Binding-site contacts:
Ligand atom O4 contacts residue ARG283 of chain 4.A at 3.6 Å.
Ligand atom O5 contacts residue ASP250 of chain 4.A at 3.6 Å (salt-bridge).
Ligand atom O6 contacts residue ILE285 of chain 4.A at 2.6 Å (h-bond).
Ligand atom O6 contacts residue ASP250 of chain 4.A at 2.7 Å (salt-bridge).
Ligand atom C4 contacts residue GLU294 of chain 4.A at 3.5 Å.
Ligand atom C6 contacts residue GLN311 of chain 4.A at 3.6 Å.
Ligand atom C5 contacts residue ILE310 of chain 4.A at 3.6 Å (hydrophobic).
Ligand atom C6 contacts residue PRO309 of chain 4.A at 3.6 Å (hydrophobic).
Ligand atom O2 contacts residue GLY312 of chain 4.A at 3.2 Å.
Ligand atom C5 contacts residue ASN120 of chain 2.A at 3.6 Å.
Ligand atom O5 contacts residue ASN120 of chain 2.A at 2.4 Å (h-bond).
Ligand atom O5 contacts residue GLY312 of chain 4.A at 3.7 Å.
Ligand atom O6 contacts residue ILE310 of chain 4.A at 3.3 Å (h-bond).
Ligand atom O3 contacts residue GLY312 of chain 4.A at 3.0 Å (h-bond).
Ligand atom O2 contacts residue LEU296 of chain 4.A at 3.5 Å.
Ligand atom C6 contacts residue ILE310 of chain 4.A at 3.5 Å (hydrophobic).
Ligand atom O3 contacts residue GLU294 of chain 4.A at 2.5 Å (salt-bridge).
Ligand atom C6 contacts residue ASP250 of chain 4.A at 3.6 Å.
Ligand atom O4 contacts residue GLU294 of chain 4.A at 2.7 Å (salt-bridge).
Ligand atom C5 contacts residue ARG283 of chain 4.A at 3.6 Å.
Ligand atom O4 contacts residue ARG247 of chain 4.A at 3.1 Å (salt-bridge).
Ligand atom O3 contacts residue ARG283 of chain 4.A at 3.0 Å (salt-bridge).
Ligand atom C6 contacts residue ILE285 of chain 4.A at 3.3 Å (hydrophobic).
Ligand atom O5 contacts residue GLY374 of chain 4.A at 3.3 Å.
Ligand atom C3 contacts residue GLY312 of chain 4.A at 3.3 Å.
Ligand atom C7 contacts residue ASN120 of chain 2.A at 3.4 Å.
Ligand atom O3 contacts residue ASP250 of chain 4.A at 3.1 Å (salt-bridge).
Ligand atom C6 contacts residue LEU373 of chain 4.A at 3.3 Å (hydrophobic).
Ligand atom C3 contacts residue GLU294 of chain 4.A at 3.3 Å.
Ligand atom N2 contacts residue ASN120 of chain 2.A at 2.8 Å (h-bond).
Ligand atom O3 contacts residue GLN311 of chain 4.A at 3.3 Å.
Ligand atom O5 contacts residue ARG283 of chain 4.A at 3.2 Å (salt-bridge).
Ligand atom C2 contacts residue ASN120 of chain 2.A at 2.3 Å.
Ligand atom C1 contacts residue ASN120 of chain 2.A at 1.4 Å.
Ligand atom O6 contacts residue GLN375 of chain 4.A at 3.3 Å.
Ligand atom O4 contacts residue THR287 of chain 4.A at 3.4 Å.
Ligand atom O2 contacts residue ASN249 of chain 4.A at 3.3 Å (h-bond).
Ligand atom O3 contacts residue ASN249 of chain 4.A at 2.7 Å (h-bond).
Ligand atom O5 contacts residue GLN375 of chain 4.A at 3.3 Å (h-bond).
Ligand atom O7 contacts residue ASN120 of chain 2.A at 3.6 Å.

A protein and the small-molecule ligand that binds it are described below.
Small molecule (SMILES): CC(=O)N[C@H]1[C@H](O[C@H]2[C@H](O)[C@@H](NC(C)=O)CO[C@@H]2CO)O[C@H](CO)[C@@H](O[C@@H]2O[C@H](CO[C@H]3O[C@H](CO[C@H]4O[C@H](CO)[C@@H](O)[C@H](O)[C@@H]4O)[C@@H](O)[C@H](O[C@H]4O[C@H](CO)[C@@H](O)[C@H](O)[C@@H]4O)[C@@H]3O)[C@@H](O)[C@H](O[C@H]3O[C@H](CO)[C@@H](O)[C@H](O)[C@@H]3O[C@H]3O[C@H](CO)[C@@H](O)[C@H](O)[C@@H]3O[C@H]3O[C@H](CO)[C@@H](O)[C@H](O)[C@@H]3O)[C@@H]2O)[C@@H]1O

Sequence of chain 2.A:
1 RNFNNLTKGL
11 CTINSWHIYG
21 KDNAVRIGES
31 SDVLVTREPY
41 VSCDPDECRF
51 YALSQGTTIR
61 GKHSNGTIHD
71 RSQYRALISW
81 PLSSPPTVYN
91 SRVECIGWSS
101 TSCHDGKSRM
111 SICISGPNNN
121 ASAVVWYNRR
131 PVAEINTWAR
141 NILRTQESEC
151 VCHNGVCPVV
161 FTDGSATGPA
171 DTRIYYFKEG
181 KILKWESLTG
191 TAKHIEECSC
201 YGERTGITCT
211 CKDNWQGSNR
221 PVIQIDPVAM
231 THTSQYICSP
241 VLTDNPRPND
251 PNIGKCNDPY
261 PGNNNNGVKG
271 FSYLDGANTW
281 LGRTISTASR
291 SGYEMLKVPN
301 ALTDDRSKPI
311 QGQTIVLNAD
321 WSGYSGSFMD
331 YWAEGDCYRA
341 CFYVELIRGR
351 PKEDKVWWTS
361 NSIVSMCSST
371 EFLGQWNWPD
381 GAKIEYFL

Sequence of chain 4.A:
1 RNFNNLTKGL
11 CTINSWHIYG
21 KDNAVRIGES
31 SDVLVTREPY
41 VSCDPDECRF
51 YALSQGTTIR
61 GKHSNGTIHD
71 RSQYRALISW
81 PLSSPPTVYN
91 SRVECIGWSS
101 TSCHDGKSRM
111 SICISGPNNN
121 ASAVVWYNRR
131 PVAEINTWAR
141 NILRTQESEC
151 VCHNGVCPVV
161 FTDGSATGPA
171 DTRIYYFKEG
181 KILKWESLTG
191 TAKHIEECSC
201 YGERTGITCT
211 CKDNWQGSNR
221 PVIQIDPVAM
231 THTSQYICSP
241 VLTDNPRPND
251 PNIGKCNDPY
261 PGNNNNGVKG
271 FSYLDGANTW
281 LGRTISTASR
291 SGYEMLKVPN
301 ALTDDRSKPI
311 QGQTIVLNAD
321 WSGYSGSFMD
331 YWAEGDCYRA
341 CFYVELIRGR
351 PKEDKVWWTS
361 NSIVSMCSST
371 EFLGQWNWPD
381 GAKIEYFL